A protein and the small-molecule ligand that binds it are described below.
Small molecule (SMILES): Cc1cn([C@H]2C[C@H](O[P](=O)(O)OC[C@H]3O[C@@H](n4cnc5c(=O)nc(N)[nH]c54)C[C@@H]3O)[C@@H](CO[P](=O)(O)O[C@H]3C[C@H](n4cnc5c(N)ncnc54)O[C@@H]3CO[P](=O)(O)O[C@H]3C[C@H](n4cnc5c(=O)nc(N)[nH]c54)O[C@@H]3CO[P](=O)(O)O[C@H]3C[C@H](n4cnc5c(N)ncnc54)O[C@@H]3CO[P](=O)(O)O[C@H]3C[C@H](n4ccc(N)nc4=O)O[C@@H]3COP(=O)(O)O)O2)c(=O)[nH]c1=O

Binding-site contacts:
Ligand atom O2 contacts residue DA2 of chain 1.B at 3.5 Å.
Ligand atom N2 contacts residue DC4 of chain 1.B at 2.8 Å (h-bond).
Ligand atom O4 contacts residue DA2 of chain 1.B at 3.1 Å (h-bond).
Ligand atom C5' contacts residue GLY105 of chain 1.A at 3.4 Å.
Ligand atom C5' contacts residue GLY107 of chain 1.A at 3.5 Å.
Ligand atom N4 contacts residue DT5 of chain 1.B at 3.2 Å (h-bond).
Ligand atom N6 contacts residue DC4 of chain 1.B at 3.4 Å (h-bond).
Ligand atom C2 contacts residue DG6 of chain 1.B at 3.5 Å.
Ligand atom N1 contacts residue DC4 of chain 1.B at 2.9 Å (h-bond).
Ligand atom OP1 contacts residue SER109 of chain 1.A at 3.4 Å (h-bond).
Ligand atom N3 contacts residue DG6 of chain 1.B at 2.9 Å (h-bond).
Ligand atom OP2 contacts residue PRO108 of chain 1.A at 3.4 Å (h-bond).
Ligand atom O4 contacts residue DC1 of chain 1.B at 3.3 Å (h-bond).
Ligand atom N2 contacts residue DT5 of chain 1.B at 3.1 Å (h-bond).
Ligand atom C2 contacts residue DT3 of chain 1.B at 3.5 Å.
Ligand atom N6 contacts residue DT5 of chain 1.B at 3.1 Å (h-bond).
Ligand atom N6 contacts residue DA2 of chain 1.B at 3.0 Å (h-bond).
Ligand atom N1 contacts residue DT3 of chain 1.B at 2.8 Å (h-bond).
Ligand atom O6 contacts residue DC4 of chain 1.B at 3.0 Å (h-bond).
Ligand atom O3' contacts residue ARG254 of chain 1.A at 3.2 Å (salt-bridge).
Ligand atom OP2 contacts residue SER109 of chain 1.A at 3.1 Å (h-bond).
Ligand atom N6 contacts residue DT3 of chain 1.B at 3.1 Å (h-bond).
Ligand atom OP2 contacts residue NA1 of chain 1.H at 3.6 Å (h-bond).
Ligand atom OP1 contacts residue NA1 of chain 1.D at 2.6 Å (h-bond).
Ligand atom N4 contacts residue DG6 of chain 1.B at 3.0 Å (h-bond).
Ligand atom N1 contacts residue DC1 of chain 1.B at 2.9 Å (h-bond).
Ligand atom OP1 contacts residue GLY107 of chain 1.A at 2.9 Å (h-bond).
Ligand atom N1 contacts residue DT5 of chain 1.B at 2.8 Å (h-bond).
Ligand atom O5' contacts residue GLY107 of chain 1.A at 3.3 Å.
Ligand atom N2 contacts residue DA2 of chain 1.B at 3.3 Å.
Ligand atom OP1 contacts residue ALA110 of chain 1.A at 2.9 Å (h-bond).
Ligand atom P contacts residue GLY107 of chain 1.A at 3.4 Å.
Ligand atom C2 contacts residue DT5 of chain 1.B at 3.5 Å.
Ligand atom O6 contacts residue DC1 of chain 1.B at 3.0 Å (h-bond).
Ligand atom C2 contacts residue DG6 of chain 1.B at 3.2 Å.
Ligand atom N3 contacts residue DA2 of chain 1.B at 2.8 Å (h-bond).
Ligand atom O2 contacts residue DG6 of chain 1.B at 2.7 Å (h-bond).
Ligand atom OP2 contacts residue GLY107 of chain 1.A at 3.5 Å.
Ligand atom OP1 contacts residue GLY105 of chain 1.A at 2.7 Å (h-bond).
Ligand atom N2 contacts residue DC1 of chain 1.B at 2.8 Å (h-bond).

Sequence of chain 1.A:
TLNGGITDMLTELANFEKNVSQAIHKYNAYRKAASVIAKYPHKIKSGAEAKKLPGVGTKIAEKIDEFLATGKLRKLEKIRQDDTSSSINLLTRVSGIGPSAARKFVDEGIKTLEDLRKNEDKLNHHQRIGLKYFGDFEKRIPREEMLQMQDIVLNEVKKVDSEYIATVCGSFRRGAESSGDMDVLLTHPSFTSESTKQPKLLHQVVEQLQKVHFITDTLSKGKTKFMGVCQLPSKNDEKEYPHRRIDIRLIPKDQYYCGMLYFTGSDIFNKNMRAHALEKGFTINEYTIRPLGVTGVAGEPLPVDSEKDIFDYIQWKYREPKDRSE